The protein below binds the small molecule below.
Small molecule (SMILES): CC(=O)N[C@H]1[C@H](O[C@H]2[C@H](O)[C@@H](NC(C)=O)CO[C@@H]2CO)O[C@H](CO)[C@@H](O[C@@H]2O[C@H](CO[C@H]3O[C@H](CO)[C@@H](O)[C@H](O)[C@@H]3O)[C@@H](O)[C@H](O[C@H]3O[C@H](CO)[C@@H](O)[C@H](O)[C@@H]3O)[C@@H]2O)[C@@H]1O

Binding-site contacts:
Ligand atom C4 contacts residue ASN367 of chain 1.A at 4.2 Å.
Ligand atom C1 contacts residue TYR370 of chain 1.A at 4.1 Å (hydrophobic).
Ligand atom N2 contacts residue ASN367 of chain 1.A at 2.9 Å (h-bond).
Ligand atom C1 contacts residue SER369 of chain 1.A at 4.2 Å.
Ligand atom O5 contacts residue TYR370 of chain 1.A at 3.8 Å.
Ligand atom C7 contacts residue ASN367 of chain 1.A at 3.3 Å.
Ligand atom C5 contacts residue ASN367 of chain 1.A at 3.6 Å.
Ligand atom O5 contacts residue ASN367 of chain 1.A at 2.4 Å (h-bond).
Ligand atom C3 contacts residue ASN367 of chain 1.A at 3.8 Å.
Ligand atom C1 contacts residue ASN367 of chain 1.A at 1.4 Å.
Ligand atom C8 contacts residue ASN367 of chain 1.A at 3.4 Å.
Ligand atom C8 contacts residue GLN349 of chain 1.A at 4.5 Å.
Ligand atom C5 contacts residue TYR370 of chain 1.A at 4.0 Å (hydrophobic).
Ligand atom C2 contacts residue ASN367 of chain 1.A at 2.5 Å.
Ligand atom C6 contacts residue TYR370 of chain 1.A at 4.0 Å (hydrophobic).
Ligand atom O7 contacts residue ASN367 of chain 1.A at 3.5 Å (h-bond).

Sequence of chain 1.A:
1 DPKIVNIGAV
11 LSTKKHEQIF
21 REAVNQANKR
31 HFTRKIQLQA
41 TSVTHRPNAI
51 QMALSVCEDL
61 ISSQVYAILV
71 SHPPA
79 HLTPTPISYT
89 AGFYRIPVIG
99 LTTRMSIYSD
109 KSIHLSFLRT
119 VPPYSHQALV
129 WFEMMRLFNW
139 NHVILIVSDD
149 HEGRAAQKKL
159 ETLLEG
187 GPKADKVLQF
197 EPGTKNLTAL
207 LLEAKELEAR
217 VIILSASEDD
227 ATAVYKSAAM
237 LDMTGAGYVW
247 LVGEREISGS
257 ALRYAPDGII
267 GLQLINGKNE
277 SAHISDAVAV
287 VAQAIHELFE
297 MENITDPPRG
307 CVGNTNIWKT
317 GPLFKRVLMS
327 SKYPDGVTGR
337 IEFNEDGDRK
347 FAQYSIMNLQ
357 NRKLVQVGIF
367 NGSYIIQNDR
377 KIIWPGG